A protein and the small-molecule ligand that binds it are described below.
Small molecule (SMILES): C=C[C@@H]([NH3+])C(=O)[O-]

Binding-site contacts:
Ligand atom CAA contacts residue VAL179 of chain 1.A at 4.2 Å (hydrophobic).
Ligand atom CAA contacts residue HIS180 of chain 1.A at 2.9 Å.
Ligand atom CAF contacts residue ASN124 of chain 1.A at 4.0 Å.
Ligand atom CAG contacts residue ASP139 of chain 4.A at 4.2 Å.
Ligand atom CAE contacts residue LEU126 of chain 1.A at 3.9 Å (hydrophobic).
Ligand atom CAE contacts residue HIS180 of chain 1.A at 3.6 Å.
Ligand atom NAB contacts residue TRP88 of chain 1.A at 4.2 Å.
Ligand atom CAA contacts residue LEU115 of chain 1.A at 3.9 Å (hydrophobic).
Ligand atom CAE contacts residue SER113 of chain 1.A at 2.9 Å.
Ligand atom OAC contacts residue HIS180 of chain 1.A at 3.8 Å.
Ligand atom OAC contacts residue PHE130 of chain 4.A at 3.5 Å.
Ligand atom OAC contacts residue ASP139 of chain 4.A at 2.9 Å (salt-bridge).
Ligand atom OAC contacts residue ASN124 of chain 1.A at 4.1 Å.
Ligand atom CAA contacts residue LYS114 of chain 1.A at 3.9 Å.
Ligand atom CAA contacts residue SER113 of chain 1.A at 3.0 Å.
Ligand atom OAD contacts residue PHE130 of chain 4.A at 4.3 Å.
Ligand atom CAF contacts residue ASP139 of chain 4.A at 3.8 Å.
Ligand atom NAB contacts residue SER113 of chain 1.A at 4.4 Å.
Ligand atom NAB contacts residue LEU126 of chain 1.A at 4.1 Å.
Ligand atom NAB contacts residue HIS180 of chain 1.A at 2.9 Å (h-bond).
Ligand atom OAD contacts residue ASN124 of chain 1.A at 3.2 Å.
Ligand atom NAB contacts residue ASP139 of chain 4.A at 3.6 Å.
Ligand atom CAE contacts residue SER125 of chain 1.A at 4.1 Å.
Ligand atom CAG contacts residue SER113 of chain 1.A at 4.2 Å.
Ligand atom CAE contacts residue VAL179 of chain 1.A at 3.9 Å (hydrophobic).
Ligand atom CAG contacts residue HIS180 of chain 1.A at 3.1 Å.
Ligand atom OAD contacts residue LEU126 of chain 1.A at 4.2 Å.
Ligand atom CAG contacts residue VAL179 of chain 1.A at 4.2 Å (hydrophobic).
Ligand atom NAB contacts residue PRO178 of chain 1.A at 3.7 Å.
Ligand atom NAB contacts residue VAL179 of chain 1.A at 3.4 Å.
Ligand atom CAF contacts residue SER125 of chain 1.A at 4.2 Å.
Ligand atom CAF contacts residue HIS180 of chain 1.A at 3.9 Å.
Ligand atom OAD contacts residue SER125 of chain 1.A at 3.0 Å (h-bond).
Ligand atom CAF contacts residue PHE130 of chain 4.A at 4.2 Å (hydrophobic).
Ligand atom OAD contacts residue SER129 of chain 4.A at 4.3 Å.
Ligand atom OAC contacts residue TRP88 of chain 1.A at 4.1 Å.

Sequence of chain 4.A:
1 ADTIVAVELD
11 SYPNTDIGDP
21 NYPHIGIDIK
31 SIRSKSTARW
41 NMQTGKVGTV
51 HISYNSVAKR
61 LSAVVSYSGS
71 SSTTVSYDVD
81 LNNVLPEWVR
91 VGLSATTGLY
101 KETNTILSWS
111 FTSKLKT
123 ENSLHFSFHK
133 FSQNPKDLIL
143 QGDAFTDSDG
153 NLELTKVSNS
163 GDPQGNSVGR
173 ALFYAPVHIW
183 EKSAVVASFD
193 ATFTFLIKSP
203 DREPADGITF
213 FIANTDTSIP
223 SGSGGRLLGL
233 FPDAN

Sequence of chain 1.A:
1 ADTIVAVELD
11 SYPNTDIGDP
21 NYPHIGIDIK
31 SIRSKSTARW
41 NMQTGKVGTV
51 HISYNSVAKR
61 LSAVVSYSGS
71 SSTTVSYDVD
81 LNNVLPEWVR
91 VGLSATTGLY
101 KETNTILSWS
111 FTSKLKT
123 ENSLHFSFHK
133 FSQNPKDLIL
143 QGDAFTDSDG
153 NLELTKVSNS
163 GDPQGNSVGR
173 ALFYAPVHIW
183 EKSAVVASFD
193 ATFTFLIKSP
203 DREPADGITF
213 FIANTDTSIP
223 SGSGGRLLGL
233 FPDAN